The small molecule below binds the protein below.
Small molecule (SMILES): CC(=O)N[C@@H]1[C@@H](O)[C@H](O)[C@@H](CO)O[C@H]1O

Binding-site contacts:
Ligand atom C6 contacts residue ASN58 of chain 2.C at 4.0 Å.
Ligand atom C8 contacts residue ASN599 of chain 2.C at 4.0 Å.
Ligand atom C1 contacts residue ASN58 of chain 2.C at 1.4 Å.
Ligand atom O6 contacts residue ASN58 of chain 2.C at 4.2 Å.
Ligand atom O6 contacts residue GLU57 of chain 2.C at 2.6 Å (salt-bridge).
Ligand atom C5 contacts residue ASN58 of chain 2.C at 3.2 Å.
Ligand atom O5 contacts residue ASN58 of chain 2.C at 1.8 Å (h-bond).
Ligand atom N2 contacts residue ASN58 of chain 2.C at 3.4 Å (h-bond).
Ligand atom O7 contacts residue ASN58 of chain 2.C at 3.2 Å.
Ligand atom C6 contacts residue GLU57 of chain 2.C at 3.5 Å.
Ligand atom C7 contacts residue ASN58 of chain 2.C at 3.8 Å.
Ligand atom C2 contacts residue ASN58 of chain 2.C at 2.7 Å.
Ligand atom C3 contacts residue ASN58 of chain 2.C at 3.8 Å.
Ligand atom C4 contacts residue ASN58 of chain 2.C at 3.9 Å.
Ligand atom O5 contacts residue GLU57 of chain 2.C at 4.2 Å.

Sequence of chain 2.C:
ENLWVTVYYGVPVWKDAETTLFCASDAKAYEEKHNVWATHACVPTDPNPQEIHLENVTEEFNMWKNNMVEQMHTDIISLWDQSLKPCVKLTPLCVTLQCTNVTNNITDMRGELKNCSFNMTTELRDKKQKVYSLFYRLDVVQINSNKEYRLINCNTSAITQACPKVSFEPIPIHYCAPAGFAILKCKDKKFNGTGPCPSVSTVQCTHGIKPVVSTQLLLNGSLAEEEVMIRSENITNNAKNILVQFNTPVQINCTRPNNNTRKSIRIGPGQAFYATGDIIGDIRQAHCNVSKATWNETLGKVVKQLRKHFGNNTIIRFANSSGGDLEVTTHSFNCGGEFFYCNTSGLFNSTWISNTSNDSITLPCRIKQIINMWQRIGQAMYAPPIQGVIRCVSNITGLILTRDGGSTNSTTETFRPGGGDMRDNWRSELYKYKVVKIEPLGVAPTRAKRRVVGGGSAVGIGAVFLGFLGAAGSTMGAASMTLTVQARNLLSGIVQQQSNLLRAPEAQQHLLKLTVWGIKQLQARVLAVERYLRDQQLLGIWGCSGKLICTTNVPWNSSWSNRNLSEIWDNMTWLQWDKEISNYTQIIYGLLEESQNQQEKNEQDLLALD